Sequence of chain 1.A:
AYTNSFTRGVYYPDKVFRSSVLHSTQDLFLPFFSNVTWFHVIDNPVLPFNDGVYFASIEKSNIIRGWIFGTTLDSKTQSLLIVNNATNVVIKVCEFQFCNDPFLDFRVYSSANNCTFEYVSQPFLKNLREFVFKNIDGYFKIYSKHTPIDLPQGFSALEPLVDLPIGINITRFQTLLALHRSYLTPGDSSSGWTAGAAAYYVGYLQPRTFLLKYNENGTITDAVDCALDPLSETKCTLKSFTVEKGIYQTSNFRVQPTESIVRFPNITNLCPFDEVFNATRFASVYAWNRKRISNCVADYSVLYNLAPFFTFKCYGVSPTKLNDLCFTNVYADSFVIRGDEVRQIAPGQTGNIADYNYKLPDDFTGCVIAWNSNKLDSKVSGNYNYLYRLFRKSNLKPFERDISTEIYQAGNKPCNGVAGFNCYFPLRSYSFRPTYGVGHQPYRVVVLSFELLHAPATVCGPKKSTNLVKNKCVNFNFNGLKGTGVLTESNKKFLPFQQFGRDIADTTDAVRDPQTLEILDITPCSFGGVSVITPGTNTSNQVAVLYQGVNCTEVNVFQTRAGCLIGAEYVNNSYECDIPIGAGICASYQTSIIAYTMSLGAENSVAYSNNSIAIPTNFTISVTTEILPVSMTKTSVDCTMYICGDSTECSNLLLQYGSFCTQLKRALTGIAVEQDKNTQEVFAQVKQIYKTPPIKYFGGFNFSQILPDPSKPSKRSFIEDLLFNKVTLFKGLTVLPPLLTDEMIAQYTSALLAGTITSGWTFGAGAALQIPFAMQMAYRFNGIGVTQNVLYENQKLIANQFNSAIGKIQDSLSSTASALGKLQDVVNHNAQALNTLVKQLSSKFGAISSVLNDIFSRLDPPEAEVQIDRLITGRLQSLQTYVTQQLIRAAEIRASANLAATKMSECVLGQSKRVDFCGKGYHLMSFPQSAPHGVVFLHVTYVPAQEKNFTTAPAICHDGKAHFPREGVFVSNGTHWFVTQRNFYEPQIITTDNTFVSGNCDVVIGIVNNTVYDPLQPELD

A small-molecule ligand and the protein it binds are described below.
Small molecule (SMILES): CC(=O)N[C@@H]1[C@@H](O)[C@H](O)[C@@H](CO)O[C@H]1O

Binding-site contacts:
Ligand atom C8 contacts residue ASN1131 of chain 1.A at 4.4 Å.
Ligand atom N2 contacts residue ASN1131 of chain 1.A at 2.9 Å (h-bond).
Ligand atom C3 contacts residue ASN1131 of chain 1.A at 3.8 Å.
Ligand atom C7 contacts residue ASN1131 of chain 1.A at 3.3 Å.
Ligand atom C2 contacts residue ASN1131 of chain 1.A at 2.5 Å.
Ligand atom O5 contacts residue ASN1131 of chain 1.A at 2.4 Å (h-bond).
Ligand atom C5 contacts residue ASN1131 of chain 1.A at 3.7 Å.
Ligand atom C4 contacts residue ASN1131 of chain 1.A at 4.2 Å.
Ligand atom C1 contacts residue ASN1131 of chain 1.A at 1.4 Å.
Ligand atom O7 contacts residue ASN1131 of chain 1.A at 3.3 Å (h-bond).